Sequence of chain 14.F:
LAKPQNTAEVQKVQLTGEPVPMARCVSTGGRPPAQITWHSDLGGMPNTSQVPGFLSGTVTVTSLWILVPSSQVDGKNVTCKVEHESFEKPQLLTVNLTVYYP

Binding-site contacts:
Ligand atom C7 contacts residue ASN47 of chain 14.F at 3.8 Å.
Ligand atom C4 contacts residue ASN47 of chain 14.F at 4.2 Å.
Ligand atom C6 contacts residue ASN47 of chain 14.F at 4.0 Å.
Ligand atom C3 contacts residue ASN47 of chain 14.F at 3.9 Å.
Ligand atom O7 contacts residue ASN47 of chain 14.F at 3.9 Å.
Ligand atom N2 contacts residue ASN47 of chain 14.F at 3.2 Å (h-bond).
Ligand atom C2 contacts residue ASN47 of chain 14.F at 2.6 Å.
Ligand atom O5 contacts residue ASN47 of chain 14.F at 2.2 Å (h-bond).
Ligand atom C5 contacts residue ASN47 of chain 14.F at 3.4 Å.
Ligand atom C1 contacts residue ASN47 of chain 14.F at 1.4 Å.

The small molecule below binds the protein below.
Small molecule (SMILES): CC(=O)N[C@H]1[C@H](O[C@H]2[C@H](O)[C@@H](NC(C)=O)CO[C@@H]2CO)O[C@H](CO)[C@@H](O)[C@@H]1O